Sequence of chain 1.I:
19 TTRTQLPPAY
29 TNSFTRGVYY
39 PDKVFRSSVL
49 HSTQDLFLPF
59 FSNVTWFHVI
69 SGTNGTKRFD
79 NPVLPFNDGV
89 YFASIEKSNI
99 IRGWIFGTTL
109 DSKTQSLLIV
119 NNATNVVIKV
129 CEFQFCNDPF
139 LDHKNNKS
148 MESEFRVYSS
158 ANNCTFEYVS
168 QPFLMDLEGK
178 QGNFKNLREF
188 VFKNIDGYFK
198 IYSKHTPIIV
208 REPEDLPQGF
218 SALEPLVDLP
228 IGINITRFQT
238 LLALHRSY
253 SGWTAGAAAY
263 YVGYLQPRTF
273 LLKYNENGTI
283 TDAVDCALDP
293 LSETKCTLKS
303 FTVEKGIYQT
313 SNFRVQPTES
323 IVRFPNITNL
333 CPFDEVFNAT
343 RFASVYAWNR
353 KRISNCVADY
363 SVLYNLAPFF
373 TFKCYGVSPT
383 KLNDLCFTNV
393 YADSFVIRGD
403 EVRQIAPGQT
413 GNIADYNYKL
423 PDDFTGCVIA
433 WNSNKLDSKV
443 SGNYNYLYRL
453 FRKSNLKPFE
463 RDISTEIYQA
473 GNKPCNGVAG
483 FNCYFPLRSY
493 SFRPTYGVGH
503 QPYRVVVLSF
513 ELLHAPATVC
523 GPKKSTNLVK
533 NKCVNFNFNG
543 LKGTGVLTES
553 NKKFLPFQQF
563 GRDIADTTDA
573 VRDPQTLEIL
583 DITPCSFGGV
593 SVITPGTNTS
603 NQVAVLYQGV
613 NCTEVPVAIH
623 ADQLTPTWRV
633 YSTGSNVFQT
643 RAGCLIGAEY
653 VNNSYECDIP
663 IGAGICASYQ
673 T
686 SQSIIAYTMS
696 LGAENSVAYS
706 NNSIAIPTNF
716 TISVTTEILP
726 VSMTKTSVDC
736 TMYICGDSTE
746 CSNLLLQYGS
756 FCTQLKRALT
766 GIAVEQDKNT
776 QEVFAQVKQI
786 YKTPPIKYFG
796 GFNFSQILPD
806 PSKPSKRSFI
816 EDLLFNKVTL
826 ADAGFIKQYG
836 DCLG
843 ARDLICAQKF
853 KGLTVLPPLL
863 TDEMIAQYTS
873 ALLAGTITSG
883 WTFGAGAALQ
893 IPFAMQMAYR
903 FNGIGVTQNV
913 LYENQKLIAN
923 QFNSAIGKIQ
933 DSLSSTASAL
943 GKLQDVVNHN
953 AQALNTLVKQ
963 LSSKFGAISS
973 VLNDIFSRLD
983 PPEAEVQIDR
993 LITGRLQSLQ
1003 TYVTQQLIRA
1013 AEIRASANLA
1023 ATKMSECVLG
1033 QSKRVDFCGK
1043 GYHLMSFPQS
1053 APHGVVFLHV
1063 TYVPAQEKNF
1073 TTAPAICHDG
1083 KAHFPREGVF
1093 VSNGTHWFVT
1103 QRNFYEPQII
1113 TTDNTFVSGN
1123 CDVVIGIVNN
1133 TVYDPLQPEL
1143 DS

The protein below binds the small molecule below.
Small molecule (SMILES): CC(=O)N[C@H]1[C@H](O[C@H]2[C@H](O)[C@@H](NC(C)=O)CO[C@@H]2CO)O[C@H](CO)[C@@H](O)[C@@H]1O

Binding-site contacts:
Ligand atom C4 contacts residue ASN714 of chain 1.I at 4.0 Å.
Ligand atom O5 contacts residue GLN1068 of chain 1.I at 4.2 Å.
Ligand atom C1 contacts residue ASN714 of chain 1.I at 1.4 Å.
Ligand atom C7 contacts residue LEU919 of chain 1.I at 3.7 Å (hydrophobic).
Ligand atom O5 contacts residue ASN714 of chain 1.I at 2.3 Å (h-bond).
Ligand atom O7 contacts residue ASN714 of chain 1.I at 4.0 Å.
Ligand atom C6 contacts residue PHE715 of chain 1.I at 4.5 Å (hydrophobic).
Ligand atom C5 contacts residue ASN714 of chain 1.I at 3.6 Å.
Ligand atom N2 contacts residue ASN714 of chain 1.I at 3.0 Å (h-bond).
Ligand atom C3 contacts residue LEU919 of chain 1.I at 4.3 Å (hydrophobic).
Ligand atom C7 contacts residue ASN714 of chain 1.I at 3.7 Å.
Ligand atom O6 contacts residue LEU919 of chain 1.I at 4.4 Å.
Ligand atom O7 contacts residue ASN916 of chain 1.I at 4.3 Å.
Ligand atom C2 contacts residue ASN714 of chain 1.I at 2.3 Å.
Ligand atom O6 contacts residue GLN923 of chain 1.I at 3.9 Å.
Ligand atom O4 contacts residue LEU919 of chain 1.I at 3.6 Å.
Ligand atom C2 contacts residue LEU919 of chain 1.I at 4.3 Å (hydrophobic).
Ligand atom N2 contacts residue LEU919 of chain 1.I at 3.8 Å.
Ligand atom C3 contacts residue ASN714 of chain 1.I at 3.7 Å.
Ligand atom C8 contacts residue GLN923 of chain 1.I at 4.2 Å.
Ligand atom C8 contacts residue LEU919 of chain 1.I at 4.0 Å (hydrophobic).
Ligand atom O7 contacts residue LEU919 of chain 1.I at 3.9 Å.